This small molecule binds to this protein.
Small molecule (SMILES): CC(=O)N[C@@H]1[C@@H](O)[C@H](O)[C@@H](CO)O[C@H]1O

Sequence of chain 53.E:
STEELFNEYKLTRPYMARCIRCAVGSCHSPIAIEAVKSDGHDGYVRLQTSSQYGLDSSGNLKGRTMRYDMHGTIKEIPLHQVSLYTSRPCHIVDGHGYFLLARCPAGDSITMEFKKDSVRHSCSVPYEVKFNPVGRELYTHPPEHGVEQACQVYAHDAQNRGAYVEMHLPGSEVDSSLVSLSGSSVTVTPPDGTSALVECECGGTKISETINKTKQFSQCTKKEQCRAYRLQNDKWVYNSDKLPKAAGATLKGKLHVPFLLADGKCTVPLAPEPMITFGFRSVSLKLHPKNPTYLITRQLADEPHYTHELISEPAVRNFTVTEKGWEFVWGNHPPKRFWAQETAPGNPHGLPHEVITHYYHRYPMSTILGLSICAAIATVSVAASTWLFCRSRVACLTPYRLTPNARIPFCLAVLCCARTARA

Binding-site contacts:
Ligand atom O5 contacts residue SER284 of chain 53.E at 4.4 Å.
Ligand atom O6 contacts residue SER284 of chain 53.E at 2.9 Å (h-bond).
Ligand atom C5 contacts residue SER284 of chain 53.E at 4.5 Å.
Ligand atom O6 contacts residue ASN318 of chain 53.E at 3.3 Å.
Ligand atom C6 contacts residue ASN318 of chain 53.E at 3.3 Å.
Ligand atom C6 contacts residue SER284 of chain 53.E at 3.2 Å.
Ligand atom O4 contacts residue ASN318 of chain 53.E at 4.4 Å.